A small-molecule ligand and the protein it binds are described below.
Small molecule (SMILES): CC(=O)N[C@@H]1[C@@H](O)[C@H](O)[C@@H](CO)O[C@H]1O

Sequence of chain 1.F:
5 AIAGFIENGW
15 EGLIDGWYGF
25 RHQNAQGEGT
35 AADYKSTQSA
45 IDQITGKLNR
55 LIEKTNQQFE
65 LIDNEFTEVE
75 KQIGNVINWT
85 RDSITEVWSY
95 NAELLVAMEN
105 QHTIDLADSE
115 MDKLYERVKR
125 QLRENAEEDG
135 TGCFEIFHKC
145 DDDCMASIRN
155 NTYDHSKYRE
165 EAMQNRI

Binding-site contacts:
Ligand atom C3 contacts residue ASN82 of chain 1.F at 3.9 Å.
Ligand atom C5 contacts residue ASN82 of chain 1.F at 3.7 Å.
Ligand atom C1 contacts residue ASN82 of chain 1.F at 1.5 Å.
Ligand atom C8 contacts residue LYS75 of chain 1.F at 4.0 Å.
Ligand atom C8 contacts residue ASN79 of chain 1.F at 3.4 Å.
Ligand atom C8 contacts residue GLU72 of chain 1.F at 3.3 Å.
Ligand atom C7 contacts residue GLU72 of chain 1.F at 4.2 Å.
Ligand atom O5 contacts residue ASN82 of chain 1.F at 2.4 Å (h-bond).
Ligand atom C7 contacts residue ASN79 of chain 1.F at 3.8 Å.
Ligand atom C2 contacts residue ASN82 of chain 1.F at 2.6 Å.
Ligand atom O7 contacts residue ASN82 of chain 1.F at 3.5 Å (h-bond).
Ligand atom C7 contacts residue ASN82 of chain 1.F at 3.5 Å.
Ligand atom O7 contacts residue ASN79 of chain 1.F at 3.5 Å (h-bond).
Ligand atom N2 contacts residue ASN82 of chain 1.F at 3.0 Å (h-bond).
Ligand atom C4 contacts residue ASN82 of chain 1.F at 4.3 Å.
Ligand atom N2 contacts residue GLU72 of chain 1.F at 4.1 Å.